This protein binds this small molecule.
Small molecule (SMILES): NCCCCCCN

Binding-site contacts:
Ligand atom C6 contacts residue ILE68 of chain 1.A at 3.6 Å (hydrophobic).
Ligand atom C5 contacts residue TYR83 of chain 1.A at 3.7 Å (hydrophobic).
Ligand atom C1 contacts residue TYR83 of chain 1.A at 3.7 Å (hydrophobic).
Ligand atom C4 contacts residue TYR75 of chain 1.A at 4.3 Å (hydrophobic).
Ligand atom C4 contacts residue TYR83 of chain 1.A at 3.2 Å (hydrophobic).
Ligand atom C3 contacts residue TYR83 of chain 1.A at 3.1 Å (hydrophobic).
Ligand atom C6 contacts residue TYR75 of chain 1.A at 3.6 Å (hydrophobic).
Ligand atom C5 contacts residue TYR75 of chain 1.A at 3.8 Å (hydrophobic).
Ligand atom N1 contacts residue TYR83 of chain 1.A at 4.0 Å.
Ligand atom N2 contacts residue TYR75 of chain 1.A at 3.4 Å.
Ligand atom C2 contacts residue TYR83 of chain 1.A at 3.4 Å (hydrophobic).
Ligand atom N2 contacts residue ILE68 of chain 1.A at 4.5 Å.

Sequence of chain 1.A:
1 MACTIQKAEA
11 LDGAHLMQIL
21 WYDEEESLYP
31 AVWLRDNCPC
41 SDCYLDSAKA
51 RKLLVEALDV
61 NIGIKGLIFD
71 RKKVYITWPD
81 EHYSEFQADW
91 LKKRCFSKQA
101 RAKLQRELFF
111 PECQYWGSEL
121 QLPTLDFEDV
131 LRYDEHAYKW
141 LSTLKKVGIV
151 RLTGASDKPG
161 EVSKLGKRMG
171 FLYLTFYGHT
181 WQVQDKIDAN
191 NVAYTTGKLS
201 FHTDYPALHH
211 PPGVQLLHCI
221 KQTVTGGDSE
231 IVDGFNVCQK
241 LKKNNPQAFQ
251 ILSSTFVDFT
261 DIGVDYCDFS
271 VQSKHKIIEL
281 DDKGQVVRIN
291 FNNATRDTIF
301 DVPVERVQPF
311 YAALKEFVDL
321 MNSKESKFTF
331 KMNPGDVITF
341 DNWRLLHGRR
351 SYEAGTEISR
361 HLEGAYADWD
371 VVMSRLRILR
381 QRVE